Binding-site contacts:
Ligand atom C40 contacts residue HIS80 of chain 1.B at 3.6 Å.
Ligand atom C10 contacts residue ILE45 of chain 1.B at 3.6 Å (hydrophobic).
Ligand atom C7 contacts residue LEU38 of chain 1.B at 3.2 Å (hydrophobic).
Ligand atom C5 contacts residue TYR51 of chain 1.B at 3.8 Å (hydrophobic).
Ligand atom CL1 contacts residue LEU38 of chain 1.B at 3.6 Å.
Ligand atom C7 contacts residue GLY42 of chain 1.B at 3.3 Å.
Ligand atom C39 contacts residue ILE83 of chain 1.B at 4.0 Å (hydrophobic).
Ligand atom CL2 contacts residue ILE45 of chain 1.B at 4.1 Å.
Ligand atom CL2 contacts residue LEU38 of chain 1.B at 4.2 Å.
Ligand atom O18 contacts residue TYR51 of chain 1.B at 3.9 Å.
Ligand atom C42 contacts residue HIS80 of chain 1.B at 3.4 Å.
Ligand atom CL1 contacts residue ILE83 of chain 1.B at 3.7 Å.
Ligand atom C8 contacts residue LEU41 of chain 1.B at 4.0 Å (hydrophobic).
Ligand atom C6 contacts residue TYR51 of chain 1.B at 4.0 Å (hydrophobic).
Ligand atom C5 contacts residue GLY42 of chain 1.B at 3.5 Å.
Ligand atom C11 contacts residue TYR51 of chain 1.B at 3.4 Å (hydrophobic).
Ligand atom C40 contacts residue LEU38 of chain 1.B at 3.7 Å (hydrophobic).
Ligand atom CL2 contacts residue PHE75 of chain 1.B at 4.0 Å.
Ligand atom C10 contacts residue VAL77 of chain 1.B at 3.7 Å (hydrophobic).
Ligand atom C11 contacts residue ILE45 of chain 1.B at 4.3 Å (hydrophobic).
Ligand atom C39 contacts residue HIS80 of chain 1.B at 4.1 Å.
Ligand atom C11 contacts residue GLY42 of chain 1.B at 4.1 Å.
Ligand atom C8 contacts residue LEU38 of chain 1.B at 3.2 Å (hydrophobic).
Ligand atom CL1 contacts residue TYR84 of chain 1.B at 3.6 Å.
Ligand atom C37 contacts residue HIS80 of chain 1.B at 4.0 Å.
Ligand atom C57 contacts residue PHE39 of chain 1.B at 3.5 Å (hydrophobic).
Ligand atom CL1 contacts residue HIS80 of chain 1.B at 3.6 Å.
Ligand atom CL2 contacts residue ILE83 of chain 1.B at 3.9 Å.
Ligand atom N49 contacts residue LEU38 of chain 1.B at 4.2 Å.
Ligand atom C39 contacts residue LEU38 of chain 1.B at 3.9 Å (hydrophobic).
Ligand atom C56 contacts residue PHE39 of chain 1.B at 3.7 Å (hydrophobic).
Ligand atom C6 contacts residue GLY42 of chain 1.B at 3.4 Å.
Ligand atom C8 contacts residue GLY42 of chain 1.B at 3.7 Å.
Ligand atom C11 contacts residue VAL77 of chain 1.B at 3.9 Å (hydrophobic).
Ligand atom C9 contacts residue ILE45 of chain 1.B at 3.9 Å (hydrophobic).
Ligand atom C41 contacts residue LEU38 of chain 1.B at 4.0 Å (hydrophobic).
Ligand atom O20 contacts residue VAL77 of chain 1.B at 3.6 Å.
Ligand atom CL3 contacts residue PHE39 of chain 1.B at 3.4 Å.
Ligand atom C48 contacts residue LEU38 of chain 1.B at 4.2 Å (hydrophobic).
Ligand atom C41 contacts residue HIS80 of chain 1.B at 3.4 Å.

Sequence of chain 1.B:
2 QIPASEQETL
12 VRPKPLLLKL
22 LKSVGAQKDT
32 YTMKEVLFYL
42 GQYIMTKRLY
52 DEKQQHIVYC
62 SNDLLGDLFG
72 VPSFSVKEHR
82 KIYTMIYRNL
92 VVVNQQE

The protein below binds the small molecule below.
Small molecule (SMILES): O=C1O[C@](O)(Cc2ccc(Cl)cc2)C(c2c[nH]c3cc(Cl)ccc23)=C1Cc1ccc(Cl)cc1